A protein and the small-molecule ligand that binds it are described below.
Small molecule (SMILES): CC(=O)N[C@@H]1[C@@H](O)[C@H](O)[C@@H](CO)O[C@H]1O

Sequence of chain 50.H:
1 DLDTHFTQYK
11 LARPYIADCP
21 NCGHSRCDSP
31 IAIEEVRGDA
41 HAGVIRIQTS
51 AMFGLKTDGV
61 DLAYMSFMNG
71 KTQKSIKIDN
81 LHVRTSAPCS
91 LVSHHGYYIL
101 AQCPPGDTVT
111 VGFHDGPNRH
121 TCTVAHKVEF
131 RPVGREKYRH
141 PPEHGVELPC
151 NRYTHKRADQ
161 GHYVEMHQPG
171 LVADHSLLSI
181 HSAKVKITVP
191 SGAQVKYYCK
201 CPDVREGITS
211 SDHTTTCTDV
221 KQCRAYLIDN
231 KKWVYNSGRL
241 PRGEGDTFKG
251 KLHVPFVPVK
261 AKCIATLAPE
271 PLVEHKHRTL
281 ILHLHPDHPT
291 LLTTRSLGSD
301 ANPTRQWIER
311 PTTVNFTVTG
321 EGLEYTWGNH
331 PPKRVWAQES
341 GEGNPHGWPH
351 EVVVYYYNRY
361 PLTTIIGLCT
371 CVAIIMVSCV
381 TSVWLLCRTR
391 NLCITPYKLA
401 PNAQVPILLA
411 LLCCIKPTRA

Binding-site contacts:
Ligand atom C4 contacts residue ASN315 of chain 50.H at 4.3 Å.
Ligand atom C6 contacts residue THR313 of chain 50.H at 4.5 Å.
Ligand atom C1 contacts residue ASN315 of chain 50.H at 1.4 Å.
Ligand atom C8 contacts residue ILE281 of chain 50.H at 4.5 Å (hydrophobic).
Ligand atom C3 contacts residue ASN315 of chain 50.H at 3.8 Å.
Ligand atom C2 contacts residue ASN315 of chain 50.H at 2.5 Å.
Ligand atom C1 contacts residue VAL314 of chain 50.H at 4.4 Å (hydrophobic).
Ligand atom C7 contacts residue ASN315 of chain 50.H at 3.3 Å.
Ligand atom O7 contacts residue ASN315 of chain 50.H at 4.2 Å.
Ligand atom N2 contacts residue ASN315 of chain 50.H at 2.8 Å (h-bond).
Ligand atom O5 contacts residue ASN315 of chain 50.H at 2.4 Å (h-bond).
Ligand atom C5 contacts residue ASN315 of chain 50.H at 3.7 Å.
Ligand atom O5 contacts residue VAL314 of chain 50.H at 3.8 Å.
Ligand atom C8 contacts residue ASN315 of chain 50.H at 3.5 Å.
Ligand atom O5 contacts residue THR313 of chain 50.H at 4.3 Å.
Ligand atom C6 contacts residue ASN315 of chain 50.H at 4.5 Å.